Sequence of chain 1.A:
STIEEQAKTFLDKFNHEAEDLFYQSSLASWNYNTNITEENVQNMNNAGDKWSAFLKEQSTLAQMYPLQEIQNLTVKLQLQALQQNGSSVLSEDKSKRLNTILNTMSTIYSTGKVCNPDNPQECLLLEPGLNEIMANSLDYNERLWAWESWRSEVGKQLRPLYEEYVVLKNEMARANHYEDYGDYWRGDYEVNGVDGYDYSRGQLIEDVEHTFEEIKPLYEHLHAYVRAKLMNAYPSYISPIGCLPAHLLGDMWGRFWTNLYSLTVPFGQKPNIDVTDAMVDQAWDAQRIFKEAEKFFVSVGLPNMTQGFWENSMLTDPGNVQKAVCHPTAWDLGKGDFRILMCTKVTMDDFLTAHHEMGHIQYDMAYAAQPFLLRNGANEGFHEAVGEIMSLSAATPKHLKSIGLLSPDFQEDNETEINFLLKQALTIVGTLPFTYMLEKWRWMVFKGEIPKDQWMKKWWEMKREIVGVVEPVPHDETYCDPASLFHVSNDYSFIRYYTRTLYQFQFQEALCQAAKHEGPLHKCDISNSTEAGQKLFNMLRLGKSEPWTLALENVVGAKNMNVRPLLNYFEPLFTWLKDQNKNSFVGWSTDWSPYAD

Binding-site contacts:
Ligand atom O3 contacts residue ZN1 of chain 1.I at 2.6 Å.
Ligand atom C5 contacts residue HIS345 of chain 1.A at 3.6 Å.
Ligand atom C7 contacts residue TYR510 of chain 1.A at 3.4 Å (hydrophobic).
Ligand atom O12 contacts residue TYR515 of chain 1.A at 3.3 Å (h-bond).
Ligand atom C21 contacts residue PRO346 of chain 1.A at 3.6 Å (hydrophobic).
Ligand atom O13 contacts residue HIS345 of chain 1.A at 2.7 Å (h-bond).
Ligand atom C11 contacts residue TYR515 of chain 1.A at 3.7 Å (hydrophobic).
Ligand atom C25 contacts residue PRO346 of chain 1.A at 3.6 Å (hydrophobic).
Ligand atom CL24 contacts residue ASP368 of chain 1.A at 2.7 Å.
Ligand atom C8 contacts residue ARG514 of chain 1.A at 3.5 Å.
Ligand atom O3 contacts residue GLU375 of chain 1.A at 3.1 Å (salt-bridge).
Ligand atom C11 contacts residue ARG273 of chain 1.A at 3.5 Å.
Ligand atom C4 contacts residue TYR515 of chain 1.A at 3.5 Å (hydrophobic).
Ligand atom C16 contacts residue THR371 of chain 1.A at 3.5 Å.
Ligand atom O12 contacts residue ARG273 of chain 1.A at 2.7 Å (salt-bridge).
Ligand atom C23 contacts residue PRO346 of chain 1.A at 3.4 Å (hydrophobic).
Ligand atom O13 contacts residue HIS505 of chain 1.A at 2.7 Å (h-bond).
Ligand atom O12 contacts residue HIS505 of chain 1.A at 3.7 Å.
Ligand atom C11 contacts residue HIS505 of chain 1.A at 3.6 Å.
Ligand atom C8 contacts residue TYR510 of chain 1.A at 3.4 Å (hydrophobic).
Ligand atom C26 contacts residue PRO346 of chain 1.A at 3.6 Å (hydrophobic).
Ligand atom N17 contacts residue THR371 of chain 1.A at 3.0 Å (h-bond).
Ligand atom O3 contacts residue HIS378 of chain 1.A at 3.4 Å (h-bond).
Ligand atom C7 contacts residue PHE504 of chain 1.A at 3.6 Å (hydrophobic).
Ligand atom N9 contacts residue HIS345 of chain 1.A at 3.2 Å (h-bond).
Ligand atom C14 contacts residue HIS345 of chain 1.A at 3.5 Å.
Ligand atom C18 contacts residue THR371 of chain 1.A at 3.5 Å.
Ligand atom O1 contacts residue HIS378 of chain 1.A at 3.5 Å (h-bond).
Ligand atom O1 contacts residue TYR515 of chain 1.A at 3.2 Å (h-bond).
Ligand atom O1 contacts residue GLU402 of chain 1.A at 2.9 Å (salt-bridge).
Ligand atom N9 contacts residue PRO346 of chain 1.A at 3.1 Å (h-bond).
Ligand atom C10 contacts residue HIS345 of chain 1.A at 3.5 Å.
Ligand atom C27 contacts residue PRO346 of chain 1.A at 3.6 Å (hydrophobic).
Ligand atom O1 contacts residue ZN1 of chain 1.I at 2.0 Å.
Ligand atom C11 contacts residue HIS345 of chain 1.A at 3.4 Å.
Ligand atom CL24 contacts residue MET360 of chain 1.A at 3.7 Å.
Ligand atom C14 contacts residue PRO346 of chain 1.A at 3.7 Å (hydrophobic).
Ligand atom O13 contacts residue ARG273 of chain 1.A at 2.9 Å (salt-bridge).
Ligand atom C22 contacts residue PRO346 of chain 1.A at 3.5 Å (hydrophobic).
Ligand atom C2 contacts residue ZN1 of chain 1.I at 2.6 Å.

The protein below binds the small molecule below.
Small molecule (SMILES): CC(C)C[C@H](N[C@@H](Cc1cncn1Cc1cc(Cl)cc(Cl)c1)C(=O)O)C(=O)O